Sequence of chain 1.B:
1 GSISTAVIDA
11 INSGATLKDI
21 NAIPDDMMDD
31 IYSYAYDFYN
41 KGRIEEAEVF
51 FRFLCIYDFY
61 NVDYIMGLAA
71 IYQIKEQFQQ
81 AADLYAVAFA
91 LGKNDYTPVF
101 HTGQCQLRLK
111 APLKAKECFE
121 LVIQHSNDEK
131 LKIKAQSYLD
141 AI

Sequence of chain 1.A:
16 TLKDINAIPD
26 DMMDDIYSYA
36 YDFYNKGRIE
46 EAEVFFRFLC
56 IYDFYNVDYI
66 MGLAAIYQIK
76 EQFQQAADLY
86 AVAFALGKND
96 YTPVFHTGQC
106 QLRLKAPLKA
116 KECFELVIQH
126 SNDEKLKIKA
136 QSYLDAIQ

Binding-site contacts:
Ligand atom C1 contacts residue CYS118 of chain 1.B at 3.9 Å (hydrophobic).
Ligand atom C3 contacts residue LEU121 of chain 1.B at 4.2 Å (hydrophobic).
Ligand atom N1 contacts residue HIS125 of chain 1.A at 4.3 Å.
Ligand atom C3 contacts residue CYS118 of chain 1.B at 4.3 Å (hydrophobic).
Ligand atom O1 contacts residue ASN94 of chain 1.A at 3.8 Å.
Ligand atom N1 contacts residue PHE89 of chain 1.A at 4.3 Å.
Ligand atom C5 contacts residue TYR96 of chain 1.A at 4.1 Å (hydrophobic).
Ligand atom C5 contacts residue VAL99 of chain 1.B at 4.1 Å (hydrophobic).
Ligand atom O2 contacts residue TYR96 of chain 1.A at 3.4 Å (h-bond).
Ligand atom CL1 contacts residue TYR85 of chain 1.B at 4.0 Å.
Ligand atom C4 contacts residue LEU121 of chain 1.B at 3.9 Å (hydrophobic).
Ligand atom O1 contacts residue TYR96 of chain 1.A at 4.5 Å.
Ligand atom C6 contacts residue VAL99 of chain 1.B at 4.1 Å (hydrophobic).
Ligand atom C7 contacts residue TYR96 of chain 1.A at 3.2 Å (hydrophobic).
Ligand atom C1 contacts residue THR102 of chain 1.B at 3.6 Å.
Ligand atom C5 contacts residue PHE89 of chain 1.B at 4.1 Å (hydrophobic).
Ligand atom CL1 contacts residue THR102 of chain 1.B at 3.8 Å.
Ligand atom C7 contacts residue LEU121 of chain 1.B at 3.5 Å (hydrophobic).
Ligand atom N1 contacts residue TYR96 of chain 1.A at 2.4 Å (h-bond).
Ligand atom C5 contacts residue PHE89 of chain 1.A at 4.0 Å (hydrophobic).
Ligand atom O1 contacts residue LEU121 of chain 1.B at 4.0 Å.
Ligand atom C2 contacts residue THR102 of chain 1.B at 4.3 Å.
Ligand atom C4 contacts residue PHE89 of chain 1.A at 4.3 Å (hydrophobic).
Ligand atom CL1 contacts residue VAL99 of chain 1.B at 3.7 Å.
Ligand atom O2 contacts residue ASN94 of chain 1.A at 3.2 Å.
Ligand atom C4 contacts residue TYR96 of chain 1.A at 3.5 Å (hydrophobic).
Ligand atom CL1 contacts residue PRO98 of chain 1.B at 4.4 Å.
Ligand atom CL1 contacts residue ALA86 of chain 1.B at 3.5 Å.
Ligand atom O2 contacts residue LEU121 of chain 1.B at 3.8 Å.
Ligand atom CL1 contacts residue PHE89 of chain 1.B at 3.8 Å.
Ligand atom N1 contacts residue LEU121 of chain 1.B at 3.4 Å.
Ligand atom C2 contacts residue CYS118 of chain 1.B at 3.5 Å (hydrophobic).
Ligand atom C7 contacts residue ASN94 of chain 1.A at 3.8 Å.

A small-molecule ligand and the protein it binds are described below.
Small molecule (SMILES): O=c1[nH]c2cc(Cl)ccc2o1